Binding-site contacts:
Ligand atom O61 contacts residue SER114 of chain 1.B at 3.7 Å.
Ligand atom O32 contacts residue ASP123 of chain 1.B at 3.0 Å (salt-bridge).
Ligand atom O31 contacts residue ZN1 of chain 1.I at 2.0 Å.
Ligand atom C7 contacts residue ALA109 of chain 1.B at 3.7 Å (hydrophobic).
Ligand atom C6 contacts residue 2D81 of chain 1.K at 0.1 Å.
Ligand atom O61 contacts residue ALA109 of chain 1.B at 2.9 Å (h-bond).
Ligand atom O32 contacts residue 2D81 of chain 1.K at 0.1 Å (h-bond).
Ligand atom O31 contacts residue GLU174 of chain 1.B at 3.1 Å (salt-bridge).
Ligand atom O31 contacts residue 2D81 of chain 1.K at 0.1 Å (h-bond).
Ligand atom O61 contacts residue GLN88 of chain 1.B at 3.0 Å (h-bond).
Ligand atom C1 contacts residue 2D81 of chain 1.K at 0.3 Å.
Ligand atom N1 contacts residue GLU174 of chain 1.B at 3.6 Å (salt-bridge).
Ligand atom C1 contacts residue ILE135 of chain 1.B at 3.7 Å (hydrophobic).
Ligand atom O31 contacts residue TRP176 of chain 1.B at 3.0 Å (h-bond).
Ligand atom C2 contacts residue ILE135 of chain 1.B at 3.0 Å (hydrophobic).
Ligand atom C4 contacts residue 2D81 of chain 1.K at 0.2 Å.
Ligand atom P contacts residue 2D81 of chain 1.K at 0.1 Å.
Ligand atom O62 contacts residue SER114 of chain 1.B at 2.4 Å (h-bond).
Ligand atom O61 contacts residue 2D81 of chain 1.K at 0.2 Å (h-bond).
Ligand atom O62 contacts residue HIS116 of chain 1.B at 3.0 Å.
Ligand atom C7 contacts residue 2D81 of chain 1.K at 0.3 Å.
Ligand atom C2 contacts residue 2D81 of chain 1.K at 0.3 Å.
Ligand atom C4 contacts residue PHE107 of chain 1.B at 2.9 Å (hydrophobic).
Ligand atom C4 contacts residue GLU174 of chain 1.B at 3.5 Å.
Ligand atom C5 contacts residue 2D81 of chain 1.K at 0.2 Å.
Ligand atom O31 contacts residue HIS177 of chain 1.B at 2.8 Å (h-bond).
Ligand atom N1 contacts residue 2D81 of chain 1.K at 1.6 Å.
Ligand atom P contacts residue ZN1 of chain 1.I at 2.8 Å.
Ligand atom N1 contacts residue TRP176 of chain 1.B at 3.7 Å.
Ligand atom N1 contacts residue ILE135 of chain 1.B at 2.7 Å (h-bond).
Ligand atom P contacts residue ASP123 of chain 1.B at 3.7 Å.
Ligand atom C6 contacts residue ALA109 of chain 1.B at 3.6 Å (hydrophobic).
Ligand atom O32 contacts residue ARG83 of chain 1.B at 3.1 Å (salt-bridge).
Ligand atom C6 contacts residue SER114 of chain 1.B at 3.4 Å.
Ligand atom O31 contacts residue ASP123 of chain 1.B at 2.9 Å (salt-bridge).
Ligand atom O32 contacts residue ZN1 of chain 1.I at 2.5 Å.
Ligand atom O32 contacts residue HIS116 of chain 1.B at 2.9 Å (h-bond).
Ligand atom N1 contacts residue PHE107 of chain 1.B at 2.8 Å (h-bond).
Ligand atom C7 contacts residue TYR161 of chain 1.B at 3.5 Å (hydrophobic).
Ligand atom O62 contacts residue 2D81 of chain 1.K at 0.2 Å (h-bond).

Sequence of chain 1.B:
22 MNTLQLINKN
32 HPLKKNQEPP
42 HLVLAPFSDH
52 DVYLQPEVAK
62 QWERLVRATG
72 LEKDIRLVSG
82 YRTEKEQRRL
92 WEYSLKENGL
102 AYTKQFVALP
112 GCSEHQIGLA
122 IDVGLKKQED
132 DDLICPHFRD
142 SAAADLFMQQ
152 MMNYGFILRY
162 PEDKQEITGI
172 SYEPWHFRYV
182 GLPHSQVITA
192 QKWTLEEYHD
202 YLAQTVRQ

The protein below binds the small molecule below.
Small molecule (SMILES): C[C@H](N)[P](=O)(O)C[C@H](C)C(=O)O